Binding-site contacts:
Ligand atom O8 contacts residue HIS62 of chain 1.B at 3.5 Å.
Ligand atom C11 contacts residue GLN25 of chain 1.B at 3.9 Å.
Ligand atom S4 contacts residue HIS62 of chain 1.B at 3.6 Å.
Ligand atom C32 contacts residue LEU63 of chain 1.B at 3.7 Å (hydrophobic).
Ligand atom C12 contacts residue GLN25 of chain 1.B at 3.5 Å.
Ligand atom C3 contacts residue MET104 of chain 1.B at 3.6 Å (hydrophobic).
Ligand atom C34 contacts residue GLN25 of chain 1.B at 3.8 Å.
Ligand atom C25 contacts residue PHE140 of chain 1.B at 3.6 Å (hydrophobic).
Ligand atom O18 contacts residue ARG103 of chain 1.B at 3.3 Å (salt-bridge).
Ligand atom C34 contacts residue MET104 of chain 1.B at 3.6 Å (hydrophobic).
Ligand atom C12 contacts residue LEU26 of chain 1.B at 3.5 Å (hydrophobic).
Ligand atom O18 contacts residue ARG106 of chain 1.B at 3.1 Å (salt-bridge).
Ligand atom C9 contacts residue PHE116 of chain 1.B at 3.6 Å (hydrophobic).
Ligand atom S4 contacts residue PHE117 of chain 1.B at 3.8 Å.
Ligand atom O21 contacts residue LEU63 of chain 1.B at 3.8 Å.
Ligand atom C26 contacts residue ILE136 of chain 1.B at 3.7 Å (hydrophobic).
Ligand atom C7 contacts residue PHE116 of chain 1.B at 3.8 Å (hydrophobic).
Ligand atom C31 contacts residue ILE139 of chain 1.B at 3.6 Å (hydrophobic).
Ligand atom C11 contacts residue LEU26 of chain 1.B at 3.5 Å (hydrophobic).
Ligand atom C3 contacts residue PHE116 of chain 1.B at 3.7 Å (hydrophobic).
Ligand atom C1 contacts residue PHE117 of chain 1.B at 3.8 Å (hydrophobic).
Ligand atom C30 contacts residue ILE139 of chain 1.B at 3.3 Å (hydrophobic).
Ligand atom C24 contacts residue ILE139 of chain 1.B at 3.7 Å (hydrophobic).
Ligand atom C15 contacts residue ALA107 of chain 1.B at 3.6 Å (hydrophobic).
Ligand atom C3 contacts residue PHE117 of chain 1.B at 3.6 Å (hydrophobic).
Ligand atom O17 contacts residue CYS24 of chain 1.B at 3.1 Å (h-bond).
Ligand atom O17 contacts residue ARG106 of chain 1.B at 3.0 Å (salt-bridge).
Ligand atom N2 contacts residue PHE116 of chain 1.B at 3.7 Å.
Ligand atom S4 contacts residue MET104 of chain 1.B at 3.6 Å.
Ligand atom C14 contacts residue ALA107 of chain 1.B at 3.4 Å (hydrophobic).
Ligand atom C26 contacts residue PHE127 of chain 1.B at 3.7 Å (hydrophobic).
Ligand atom C33 contacts residue GLN25 of chain 1.B at 3.2 Å.
Ligand atom N2 contacts residue PHE117 of chain 1.B at 3.6 Å.
Ligand atom N6 contacts residue PHE116 of chain 1.B at 2.9 Å (h-bond).
Ligand atom O17 contacts residue GLN25 of chain 1.B at 3.8 Å.
Ligand atom O17 contacts residue LEU26 of chain 1.B at 3.3 Å (h-bond).
Ligand atom C27 contacts residue PHE127 of chain 1.B at 3.5 Å (hydrophobic).
Ligand atom C34 contacts residue ARG103 of chain 1.B at 3.6 Å.
Ligand atom O21 contacts residue CYS59 of chain 1.B at 3.2 Å.
Ligand atom S16 contacts residue ARG106 of chain 1.B at 3.5 Å (salt-bridge).

Sequence of chain 1.B:
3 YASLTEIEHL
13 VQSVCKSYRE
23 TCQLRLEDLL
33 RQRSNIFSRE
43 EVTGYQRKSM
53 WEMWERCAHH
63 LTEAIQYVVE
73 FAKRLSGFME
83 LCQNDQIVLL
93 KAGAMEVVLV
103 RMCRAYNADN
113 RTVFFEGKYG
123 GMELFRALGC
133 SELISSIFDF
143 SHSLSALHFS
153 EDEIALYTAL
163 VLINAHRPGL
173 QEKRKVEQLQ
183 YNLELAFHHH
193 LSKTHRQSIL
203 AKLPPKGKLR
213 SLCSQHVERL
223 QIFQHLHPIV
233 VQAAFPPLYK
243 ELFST

This small molecule binds to this protein.
Small molecule (SMILES): CCS(=O)(=O)c1ccc(CC(=O)Nc2nc(-c3ccccc3)c(C(=O)c3ccccc3)s2)cc1